Sequence of chain 1.B:
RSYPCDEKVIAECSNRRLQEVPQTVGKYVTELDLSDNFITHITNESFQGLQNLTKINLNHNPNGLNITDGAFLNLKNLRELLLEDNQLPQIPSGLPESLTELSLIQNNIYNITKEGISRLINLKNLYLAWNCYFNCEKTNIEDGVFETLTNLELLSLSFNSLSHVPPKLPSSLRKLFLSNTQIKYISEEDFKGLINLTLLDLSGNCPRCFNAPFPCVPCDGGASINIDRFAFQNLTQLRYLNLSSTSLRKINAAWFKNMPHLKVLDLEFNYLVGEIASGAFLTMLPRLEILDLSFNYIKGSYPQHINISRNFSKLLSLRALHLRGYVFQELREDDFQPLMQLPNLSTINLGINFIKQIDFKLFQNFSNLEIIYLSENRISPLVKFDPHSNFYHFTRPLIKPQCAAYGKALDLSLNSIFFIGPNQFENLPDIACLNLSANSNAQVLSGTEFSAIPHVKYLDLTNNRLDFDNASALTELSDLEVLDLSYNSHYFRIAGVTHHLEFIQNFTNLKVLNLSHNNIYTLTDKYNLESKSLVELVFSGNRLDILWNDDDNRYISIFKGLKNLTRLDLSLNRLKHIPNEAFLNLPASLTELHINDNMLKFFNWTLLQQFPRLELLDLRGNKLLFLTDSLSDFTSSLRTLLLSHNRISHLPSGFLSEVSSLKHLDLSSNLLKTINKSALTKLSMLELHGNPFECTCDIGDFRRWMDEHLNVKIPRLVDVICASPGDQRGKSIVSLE

Binding-site contacts:
Ligand atom C20 contacts residue PHE473 of chain 1.A at 3.8 Å (hydrophobic).
Ligand atom C19 contacts residue TYR326 of chain 1.B at 3.9 Å (hydrophobic).
Ligand atom C04 contacts residue ALA496 of chain 1.A at 3.8 Å (hydrophobic).
Ligand atom N07 contacts residue PHE472 of chain 1.A at 3.0 Å (h-bond).
Ligand atom C17 contacts residue ARG519 of chain 1.A at 3.6 Å.
Ligand atom C06 contacts residue PHE383 of chain 1.B at 3.9 Å (hydrophobic).
Ligand atom N21 contacts residue PHE473 of chain 1.A at 3.9 Å.
Ligand atom C22 contacts residue PHE473 of chain 1.A at 3.8 Å (hydrophobic).
Ligand atom C19 contacts residue PHE472 of chain 1.A at 3.7 Å (hydrophobic).
Ligand atom C04 contacts residue PHE383 of chain 1.B at 3.8 Å (hydrophobic).
Ligand atom C08 contacts residue PHE472 of chain 1.A at 3.8 Å (hydrophobic).
Ligand atom C12 contacts residue ILE381 of chain 1.B at 3.8 Å (hydrophobic).
Ligand atom C05 contacts residue PHE383 of chain 1.B at 3.7 Å (hydrophobic).
Ligand atom C25 contacts residue GLY329 of chain 1.B at 3.9 Å.
Ligand atom C04 contacts residue PHE472 of chain 1.A at 3.9 Å (hydrophobic).
Ligand atom C25 contacts residue LYS328 of chain 1.B at 3.7 Å.
Ligand atom C03 contacts residue PHE472 of chain 1.A at 3.9 Å (hydrophobic).
Ligand atom C12 contacts residue PHE383 of chain 1.B at 3.6 Å (hydrophobic).
Ligand atom N15 contacts residue GLU405 of chain 1.B at 3.3 Å (salt-bridge).
Ligand atom C24 contacts residue PHE239 of chain 1.B at 3.2 Å (hydrophobic).
Ligand atom C02 contacts residue SER494 of chain 1.A at 3.7 Å.
Ligand atom C03 contacts residue SER494 of chain 1.A at 2.9 Å.
Ligand atom C17 contacts residue TYR545 of chain 1.A at 3.3 Å (hydrophobic).
Ligand atom N21 contacts residue GLY329 of chain 1.B at 3.0 Å (h-bond).
Ligand atom C26 contacts residue VAL356 of chain 1.B at 3.8 Å (hydrophobic).
Ligand atom C06 contacts residue TYR545 of chain 1.A at 3.8 Å (hydrophobic).
Ligand atom C10 contacts residue TYR545 of chain 1.A at 3.7 Å (hydrophobic).
Ligand atom C26 contacts residue SER330 of chain 1.B at 3.3 Å.
Ligand atom C06 contacts residue ILE381 of chain 1.B at 3.8 Å (hydrophobic).
Ligand atom N07 contacts residue ALA496 of chain 1.A at 3.5 Å.
Ligand atom C26 contacts residue ILE327 of chain 1.B at 3.5 Å (hydrophobic).
Ligand atom C16 contacts residue ARG519 of chain 1.A at 3.8 Å.
Ligand atom N21 contacts residue TYR326 of chain 1.B at 3.8 Å.
Ligand atom C12 contacts residue VAL356 of chain 1.B at 3.8 Å (hydrophobic).
Ligand atom C24 contacts residue TYR326 of chain 1.B at 3.6 Å (hydrophobic).
Ligand atom C25 contacts residue ALA496 of chain 1.A at 3.9 Å (hydrophobic).
Ligand atom C20 contacts residue TYR326 of chain 1.B at 3.6 Å (hydrophobic).
Ligand atom C14 contacts residue GLU405 of chain 1.B at 3.2 Å.
Ligand atom C26 contacts residue TYR326 of chain 1.B at 3.6 Å (hydrophobic).
Ligand atom C16 contacts residue TYR545 of chain 1.A at 3.9 Å (hydrophobic).

A small-molecule ligand and the protein it binds are described below.
Small molecule (SMILES): Cc1cc(-c2[nH]c3ccc(C4CCNCC4)cc3c2C(C)C)cc(C)n1

Sequence of chain 1.A:
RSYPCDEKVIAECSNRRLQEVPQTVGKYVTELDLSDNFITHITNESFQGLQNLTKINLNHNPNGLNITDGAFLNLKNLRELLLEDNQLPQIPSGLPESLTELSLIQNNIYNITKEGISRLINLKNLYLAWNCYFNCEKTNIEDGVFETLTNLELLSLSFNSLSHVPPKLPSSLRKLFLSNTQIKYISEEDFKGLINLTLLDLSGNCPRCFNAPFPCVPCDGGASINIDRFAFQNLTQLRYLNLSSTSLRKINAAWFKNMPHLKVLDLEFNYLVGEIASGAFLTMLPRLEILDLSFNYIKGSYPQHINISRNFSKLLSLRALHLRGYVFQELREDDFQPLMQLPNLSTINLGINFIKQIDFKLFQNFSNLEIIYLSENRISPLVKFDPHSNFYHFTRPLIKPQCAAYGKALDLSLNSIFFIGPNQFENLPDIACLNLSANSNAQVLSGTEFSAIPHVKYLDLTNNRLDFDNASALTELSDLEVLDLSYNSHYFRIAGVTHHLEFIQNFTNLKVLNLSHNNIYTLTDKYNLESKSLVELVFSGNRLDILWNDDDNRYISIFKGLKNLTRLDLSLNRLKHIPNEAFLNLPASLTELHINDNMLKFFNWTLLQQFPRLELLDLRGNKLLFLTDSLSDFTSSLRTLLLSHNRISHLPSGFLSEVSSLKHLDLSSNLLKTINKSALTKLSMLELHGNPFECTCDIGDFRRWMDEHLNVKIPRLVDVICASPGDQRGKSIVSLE